Sequence of chain 1.E:
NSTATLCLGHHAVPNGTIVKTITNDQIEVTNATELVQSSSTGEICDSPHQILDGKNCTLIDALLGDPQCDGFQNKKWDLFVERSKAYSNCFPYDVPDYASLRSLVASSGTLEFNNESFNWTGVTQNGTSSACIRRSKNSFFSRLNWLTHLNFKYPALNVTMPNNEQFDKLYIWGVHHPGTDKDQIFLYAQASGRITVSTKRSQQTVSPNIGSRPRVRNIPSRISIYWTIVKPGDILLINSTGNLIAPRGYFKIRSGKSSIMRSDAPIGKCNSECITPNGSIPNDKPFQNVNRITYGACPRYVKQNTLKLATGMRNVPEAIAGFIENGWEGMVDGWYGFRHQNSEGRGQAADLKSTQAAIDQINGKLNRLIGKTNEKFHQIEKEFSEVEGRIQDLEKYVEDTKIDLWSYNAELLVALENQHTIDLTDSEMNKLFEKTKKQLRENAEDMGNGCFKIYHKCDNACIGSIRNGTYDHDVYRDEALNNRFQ

A small-molecule ligand and the protein it binds are described below.
Small molecule (SMILES): CC(=O)N[C@@H]1[C@@H](O)[C@H](O)[C@@H](CO)O[C@H]1O

Binding-site contacts:
Ligand atom C1 contacts residue ASN63 of chain 1.E at 1.4 Å.
Ligand atom N2 contacts residue ASN63 of chain 1.E at 2.9 Å (h-bond).
Ligand atom C6 contacts residue TYR94 of chain 1.E at 3.4 Å (hydrophobic).
Ligand atom O5 contacts residue TYR94 of chain 1.E at 3.4 Å (h-bond).
Ligand atom O5 contacts residue ASN63 of chain 1.E at 2.3 Å (h-bond).
Ligand atom C7 contacts residue ASN63 of chain 1.E at 3.3 Å.
Ligand atom C2 contacts residue ASN63 of chain 1.E at 2.5 Å.
Ligand atom C8 contacts residue ASN63 of chain 1.E at 4.5 Å.
Ligand atom C5 contacts residue ASN63 of chain 1.E at 3.7 Å.
Ligand atom C8 contacts residue LYS62 of chain 1.E at 3.7 Å.
Ligand atom C3 contacts residue ASN63 of chain 1.E at 3.8 Å.
Ligand atom C4 contacts residue ASN63 of chain 1.E at 4.2 Å.
Ligand atom C5 contacts residue TYR94 of chain 1.E at 4.0 Å (hydrophobic).
Ligand atom O7 contacts residue ASN63 of chain 1.E at 3.2 Å (h-bond).
Ligand atom O6 contacts residue TYR94 of chain 1.E at 2.8 Å (h-bond).